A small-molecule ligand and the protein it binds are described below.
Small molecule (SMILES): CC(=O)N[C@H]1[C@H](O[C@H]2[C@H](O)[C@@H](NC(C)=O)CO[C@@H]2CO)O[C@H](CO)[C@@H](O[C@@H]2O[C@H](CO[C@H]3O[C@H](CO)[C@@H](O)[C@H](O)[C@@H]3O)[C@@H](O)[C@H](O[C@H]3O[C@H](CO)[C@@H](O)[C@H](O)[C@@H]3O)[C@@H]2O)[C@@H]1O

Binding-site contacts:
Ligand atom C6 contacts residue ARG221 of chain 1.B at 4.1 Å.
Ligand atom C8 contacts residue ARG221 of chain 1.B at 3.3 Å.
Ligand atom C7 contacts residue ASN174 of chain 1.B at 3.2 Å.
Ligand atom C3 contacts residue ASN174 of chain 1.B at 3.8 Å.
Ligand atom O5 contacts residue ARG221 of chain 1.B at 4.2 Å.
Ligand atom O7 contacts residue ARG221 of chain 1.B at 3.8 Å.
Ligand atom N2 contacts residue ASN174 of chain 1.B at 3.0 Å (h-bond).
Ligand atom O7 contacts residue ARG238 of chain 1.B at 3.9 Å.
Ligand atom C7 contacts residue SER236 of chain 1.B at 4.0 Å.
Ligand atom O5 contacts residue VAL219 of chain 1.B at 3.6 Å.
Ligand atom O3 contacts residue ARG217 of chain 1.B at 3.5 Å (salt-bridge).
Ligand atom O7 contacts residue ASN174 of chain 1.B at 3.0 Å (h-bond).
Ligand atom C1 contacts residue ASN174 of chain 1.B at 1.4 Å.
Ligand atom C8 contacts residue ARG217 of chain 1.B at 4.1 Å.
Ligand atom N2 contacts residue ARG221 of chain 1.B at 3.4 Å (salt-bridge).
Ligand atom O4 contacts residue VAL219 of chain 1.B at 4.1 Å.
Ligand atom C2 contacts residue ASN174 of chain 1.B at 2.5 Å.
Ligand atom C7 contacts residue ARG217 of chain 1.B at 4.2 Å.
Ligand atom C2 contacts residue SER236 of chain 1.B at 3.9 Å.
Ligand atom N2 contacts residue SER236 of chain 1.B at 3.1 Å (h-bond).
Ligand atom O3 contacts residue SER236 of chain 1.B at 4.1 Å.
Ligand atom C3 contacts residue ARG221 of chain 1.B at 4.2 Å.
Ligand atom C1 contacts residue THR176 of chain 1.B at 4.1 Å.
Ligand atom C2 contacts residue ARG221 of chain 1.B at 4.2 Å.
Ligand atom C8 contacts residue SER236 of chain 1.B at 3.9 Å.
Ligand atom C7 contacts residue ARG221 of chain 1.B at 3.4 Å.
Ligand atom C7 contacts residue ARG238 of chain 1.B at 4.0 Å.
Ligand atom C8 contacts residue ASN174 of chain 1.B at 3.8 Å.
Ligand atom O5 contacts residue ASN174 of chain 1.B at 2.3 Å (h-bond).
Ligand atom C3 contacts residue SER236 of chain 1.B at 3.8 Å.
Ligand atom C8 contacts residue ARG238 of chain 1.B at 3.4 Å.
Ligand atom O6 contacts residue ARG217 of chain 1.B at 3.4 Å (salt-bridge).
Ligand atom C1 contacts residue ARG221 of chain 1.B at 4.2 Å.
Ligand atom C5 contacts residue ASN174 of chain 1.B at 3.6 Å.
Ligand atom N2 contacts residue ARG217 of chain 1.B at 4.1 Å.
Ligand atom O3 contacts residue ARG221 of chain 1.B at 3.2 Å (salt-bridge).
Ligand atom O7 contacts residue ARG217 of chain 1.B at 4.2 Å.
Ligand atom O7 contacts residue VAL219 of chain 1.B at 4.0 Å.
Ligand atom C6 contacts residue SER220 of chain 1.B at 3.7 Å.
Ligand atom C2 contacts residue VAL219 of chain 1.B at 4.0 Å (hydrophobic).

Sequence of chain 1.B:
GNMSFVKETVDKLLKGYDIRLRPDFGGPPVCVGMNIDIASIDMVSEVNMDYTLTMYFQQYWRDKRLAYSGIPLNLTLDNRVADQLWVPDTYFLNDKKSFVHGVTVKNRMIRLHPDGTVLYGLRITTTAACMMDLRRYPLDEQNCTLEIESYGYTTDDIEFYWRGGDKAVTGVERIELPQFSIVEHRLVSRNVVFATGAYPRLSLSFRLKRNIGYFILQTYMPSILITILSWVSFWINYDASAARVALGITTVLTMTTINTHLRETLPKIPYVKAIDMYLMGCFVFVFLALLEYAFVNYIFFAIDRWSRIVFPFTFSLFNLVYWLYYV